Sequence of chain 6.G:
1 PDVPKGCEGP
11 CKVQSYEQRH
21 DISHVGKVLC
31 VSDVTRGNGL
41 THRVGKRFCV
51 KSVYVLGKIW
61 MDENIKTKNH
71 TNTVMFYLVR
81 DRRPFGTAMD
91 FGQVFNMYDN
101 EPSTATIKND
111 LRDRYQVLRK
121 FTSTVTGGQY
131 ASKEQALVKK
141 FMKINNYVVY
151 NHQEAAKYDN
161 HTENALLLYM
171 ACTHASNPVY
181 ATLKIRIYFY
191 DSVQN

Binding-site contacts:
Ligand atom C3' contacts residue TYR188 of chain 6.I at 3.2 Å (hydrophobic).
Ligand atom O5' contacts residue ARG112 of chain 6.G at 3.3 Å.
Ligand atom C2' contacts residue CYS11 of chain 6.I at 3.6 Å (hydrophobic).
Ligand atom OP2 contacts residue TYR54 of chain 6.I at 2.8 Å (h-bond).
Ligand atom C5' contacts residue ASP113 of chain 6.G at 3.5 Å.
Ligand atom C4 contacts residue PHE141 of chain 6.I at 3.5 Å (hydrophobic).
Ligand atom OP1 contacts residue ARG119 of chain 6.G at 3.5 Å.
Ligand atom OP1 contacts residue ARG82 of chain 6.G at 3.6 Å.
Ligand atom O4' contacts residue ARG80 of chain 6.G at 3.2 Å (salt-bridge).
Ligand atom P contacts residue TYR188 of chain 6.I at 3.4 Å.
Ligand atom OP2 contacts residue TYR188 of chain 6.I at 2.7 Å (h-bond).
Ligand atom C6 contacts residue PHE141 of chain 6.I at 3.5 Å (hydrophobic).
Ligand atom N4 contacts residue LYS51 of chain 6.I at 3.5 Å.
Ligand atom C5' contacts residue ARG112 of chain 6.G at 3.6 Å.
Ligand atom C4' contacts residue VAL117 of chain 6.G at 3.6 Å (hydrophobic).
Ligand atom C5 contacts residue TYR190 of chain 6.I at 3.6 Å (hydrophobic).
Ligand atom OP1 contacts residue ASP113 of chain 6.G at 2.9 Å (salt-bridge).
Ligand atom O3' contacts residue ARG47 of chain 6.U at 3.4 Å (salt-bridge).
Ligand atom OP2 contacts residue LYS120 of chain 6.G at 2.9 Å (salt-bridge).
Ligand atom N4 contacts residue SER52 of chain 6.I at 3.5 Å (h-bond).
Ligand atom OP2 contacts residue ASN195 of chain 6.U at 3.5 Å.
Ligand atom O2 contacts residue TYR188 of chain 6.I at 3.1 Å.
Ligand atom N1 contacts residue PHE141 of chain 6.I at 3.6 Å.
Ligand atom C5 contacts residue PHE141 of chain 6.I at 3.4 Å (hydrophobic).
Ligand atom O3' contacts residue ARG82 of chain 6.G at 3.1 Å (salt-bridge).
Ligand atom N6 contacts residue PHE141 of chain 6.I at 3.5 Å.
Ligand atom OP1 contacts residue LYS120 of chain 6.G at 2.9 Å (salt-bridge).
Ligand atom O3' contacts residue ASP113 of chain 6.G at 3.6 Å.
Ligand atom OP2 contacts residue ASN195 of chain 6.U at 2.8 Å (h-bond).
Ligand atom OP1 contacts residue VAL117 of chain 6.G at 3.6 Å.
Ligand atom O3' contacts residue ARG119 of chain 6.G at 3.6 Å.
Ligand atom O4' contacts residue GLN116 of chain 6.G at 3.4 Å.
Ligand atom OP1 contacts residue ARG112 of chain 6.G at 2.9 Å (salt-bridge).
Ligand atom C4' contacts residue ARG82 of chain 6.G at 3.6 Å.
Ligand atom O3' contacts residue TYR188 of chain 6.I at 3.0 Å (h-bond).
Ligand atom OP2 contacts residue ARG186 of chain 6.I at 2.9 Å (salt-bridge).
Ligand atom N7 contacts residue PHE141 of chain 6.I at 3.4 Å.
Ligand atom C5' contacts residue ARG47 of chain 6.U at 3.4 Å.
Ligand atom C2' contacts residue TYR188 of chain 6.I at 3.1 Å (hydrophobic).
Ligand atom OP1 contacts residue ARG47 of chain 6.U at 3.3 Å (salt-bridge).

Sequence of chain 6.I:
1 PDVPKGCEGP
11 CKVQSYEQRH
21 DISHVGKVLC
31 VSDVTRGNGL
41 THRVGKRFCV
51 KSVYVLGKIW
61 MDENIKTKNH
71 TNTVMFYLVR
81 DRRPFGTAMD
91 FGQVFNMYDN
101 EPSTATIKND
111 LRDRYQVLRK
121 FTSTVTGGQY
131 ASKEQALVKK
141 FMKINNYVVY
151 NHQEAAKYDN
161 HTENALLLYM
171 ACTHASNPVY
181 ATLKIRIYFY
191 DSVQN

Sequence of chain 6.U:
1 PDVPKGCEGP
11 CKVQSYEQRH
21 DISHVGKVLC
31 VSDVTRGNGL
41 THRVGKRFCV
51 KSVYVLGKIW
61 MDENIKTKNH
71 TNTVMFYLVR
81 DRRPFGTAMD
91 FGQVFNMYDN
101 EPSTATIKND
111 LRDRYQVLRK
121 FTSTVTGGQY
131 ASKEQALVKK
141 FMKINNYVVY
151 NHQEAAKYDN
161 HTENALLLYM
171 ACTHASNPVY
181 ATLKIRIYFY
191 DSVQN

The protein below binds the small molecule below.
Small molecule (SMILES): Nc1ccn([C@H]2C[C@H](O[P](=O)(O)OC[C@H]3O[C@@H](n4cnc5c(N)ncnc54)C[C@@H]3O[P](=O)(O)OC[C@H]3O[C@@H](n4ccc(N)nc4=O)C[C@@H]3O)[C@@H](CO[P](=O)(O)O[C@H]3C[C@H](n4ccc(N)nc4=O)O[C@@H]3CO[P](=O)(O)O[C@H]3C[C@H](n4cnc5c(N)ncnc54)O[C@@H]3CO[P](=O)(O)O[C@H]3C[C@H](n4cnc5c(N)ncnc54)O[C@@H]3CO[P](=O)(O)O[C@H]3C[C@H](n4ccc(N)nc4=O)O[C@@H]3COP(=O)=O)O2)c(=O)n1